Sequence of chain 1.B:
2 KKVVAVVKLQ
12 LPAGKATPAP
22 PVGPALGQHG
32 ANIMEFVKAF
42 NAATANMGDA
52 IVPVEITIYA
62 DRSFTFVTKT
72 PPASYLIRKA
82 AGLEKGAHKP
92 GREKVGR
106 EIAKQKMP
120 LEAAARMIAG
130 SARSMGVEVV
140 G

Binding-site contacts:
Ligand atom CN2 contacts residue ASN191 of chain 1.A at 3.2 Å.
Ligand atom CB contacts residue NO31 of chain 1.V at 4.2 Å.
Ligand atom O contacts residue NO31 of chain 1.Q at 3.9 Å.
Ligand atom CN2 contacts residue THR106 of chain 1.A at 3.4 Å.
Ligand atom N contacts residue LYS2 of chain 1.B at 3.7 Å.
Ligand atom CB contacts residue LEU192 of chain 1.A at 2.9 Å (hydrophobic).
Ligand atom CN1 contacts residue LYS2 of chain 1.B at 3.6 Å.
Ligand atom CB contacts residue TRP247 of chain 1.A at 4.2 Å (hydrophobic).
Ligand atom CN2 contacts residue PHE99 of chain 1.A at 4.3 Å (hydrophobic).
Ligand atom SD contacts residue GLY218 of chain 1.A at 4.2 Å.
Ligand atom O contacts residue TRP247 of chain 1.A at 4.2 Å.
Ligand atom N contacts residue GLY218 of chain 1.A at 3.9 Å.
Ligand atom CG contacts residue LYS2 of chain 1.B at 4.0 Å.
Ligand atom CA contacts residue LYS2 of chain 1.B at 2.6 Å.
Ligand atom CG contacts residue TRP247 of chain 1.A at 3.5 Å (hydrophobic).
Ligand atom CN1 contacts residue LEU192 of chain 1.A at 3.4 Å (hydrophobic).
Ligand atom C contacts residue LYS2 of chain 1.B at 1.6 Å.
Ligand atom CN1 contacts residue NO31 of chain 1.V at 3.6 Å.
Ligand atom C contacts residue LYS3 of chain 1.B at 3.8 Å.
Ligand atom N contacts residue LEU192 of chain 1.A at 2.8 Å (h-bond).
Ligand atom CN2 contacts residue NO31 of chain 1.Q at 3.1 Å.
Ligand atom CA contacts residue NO31 of chain 1.V at 3.5 Å.
Ligand atom CN1 contacts residue SAH1 of chain 1.T at 3.3 Å.
Ligand atom CN1 contacts residue PHE99 of chain 1.A at 4.3 Å (hydrophobic).
Ligand atom CN1 contacts residue ASN191 of chain 1.A at 3.5 Å.
Ligand atom O contacts residue PHE99 of chain 1.A at 4.3 Å.
Ligand atom CA contacts residue LEU192 of chain 1.A at 3.1 Å (hydrophobic).
Ligand atom CE contacts residue LEU220 of chain 1.A at 3.2 Å (hydrophobic).
Ligand atom CG contacts residue GLY218 of chain 1.A at 4.0 Å.
Ligand atom C contacts residue NO31 of chain 1.V at 3.6 Å.
Ligand atom CB contacts residue LYS2 of chain 1.B at 3.7 Å.
Ligand atom CN2 contacts residue GLY218 of chain 1.A at 3.7 Å.
Ligand atom CB contacts residue TYR193 of chain 1.A at 3.7 Å (hydrophobic).
Ligand atom O contacts residue LYS2 of chain 1.B at 2.5 Å (salt-bridge).
Ligand atom CN2 contacts residue LEU192 of chain 1.A at 3.9 Å (hydrophobic).
Ligand atom CE contacts residue TRP247 of chain 1.A at 4.3 Å (hydrophobic).
Ligand atom N contacts residue ASN191 of chain 1.A at 3.5 Å (h-bond).
Ligand atom CB contacts residue GLY218 of chain 1.A at 3.5 Å.
Ligand atom O contacts residue LYS3 of chain 1.B at 3.4 Å (salt-bridge).
Ligand atom SD contacts residue TYR193 of chain 1.A at 3.9 Å.

The small molecule below binds the protein below.
Small molecule (SMILES): CSCC[C@@H](C(=O)O)N(C)C

Sequence of chain 1.A:
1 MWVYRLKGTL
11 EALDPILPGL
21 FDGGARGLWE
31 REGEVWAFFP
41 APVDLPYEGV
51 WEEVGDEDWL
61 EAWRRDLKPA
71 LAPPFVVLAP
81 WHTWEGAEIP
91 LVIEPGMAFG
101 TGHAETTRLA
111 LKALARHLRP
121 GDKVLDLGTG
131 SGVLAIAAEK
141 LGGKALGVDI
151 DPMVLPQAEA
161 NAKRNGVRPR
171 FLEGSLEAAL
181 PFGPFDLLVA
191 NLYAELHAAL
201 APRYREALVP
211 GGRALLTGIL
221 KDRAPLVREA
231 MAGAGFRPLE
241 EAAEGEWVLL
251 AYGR